Binding-site contacts:
Ligand atom O4 contacts residue GLY436 of chain 1.C at 3.7 Å.
Ligand atom O4P contacts residue THR348 of chain 1.C at 2.6 Å (h-bond).
Ligand atom O6P contacts residue SER353 of chain 1.C at 3.7 Å.
Ligand atom O5P contacts residue SER435 of chain 1.C at 2.8 Å (h-bond).
Ligand atom O3 contacts residue GLY430 of chain 1.C at 3.1 Å.
Ligand atom P2 contacts residue THR348 of chain 1.C at 3.5 Å.
Ligand atom C3 contacts residue ARG432 of chain 1.C at 3.3 Å.
Ligand atom P2 contacts residue THR349 of chain 1.C at 3.7 Å.
Ligand atom C6 contacts residue LEU347 of chain 1.C at 3.6 Å (hydrophobic).
Ligand atom P2 contacts residue SER353 of chain 1.C at 3.6 Å.
Ligand atom O1 contacts residue GLY434 of chain 1.C at 3.7 Å.
Ligand atom O5 contacts residue LEU347 of chain 1.C at 3.7 Å.
Ligand atom O1P contacts residue TRP398 of chain 1.C at 2.8 Å (h-bond).
Ligand atom O5P contacts residue THR350 of chain 1.C at 2.7 Å (h-bond).
Ligand atom O6P contacts residue SER435 of chain 1.C at 3.0 Å (h-bond).
Ligand atom C5 contacts residue GLY434 of chain 1.C at 3.5 Å.
Ligand atom O6 contacts residue THR348 of chain 1.C at 3.6 Å.
Ligand atom O2 contacts residue GLY430 of chain 1.C at 3.5 Å (h-bond).
Ligand atom O3 contacts residue TRP398 of chain 1.C at 3.7 Å.
Ligand atom O4P contacts residue SER353 of chain 1.C at 2.6 Å (h-bond).
Ligand atom O5P contacts residue THR348 of chain 1.C at 3.6 Å (h-bond).
Ligand atom O2P contacts residue ARG405 of chain 1.C at 2.7 Å (salt-bridge).
Ligand atom O6 contacts residue THR349 of chain 1.C at 3.1 Å (h-bond).
Ligand atom O4 contacts residue GLY434 of chain 1.C at 2.6 Å (h-bond).
Ligand atom O1P contacts residue ARG405 of chain 1.C at 2.7 Å (salt-bridge).
Ligand atom O4 contacts residue THR438 of chain 1.C at 3.5 Å (h-bond).
Ligand atom O3P contacts residue GLY434 of chain 1.C at 2.8 Å (h-bond).
Ligand atom C6 contacts residue SER353 of chain 1.C at 3.7 Å.
Ligand atom P1 contacts residue ARG405 of chain 1.C at 3.6 Å.
Ligand atom O5P contacts residue THR349 of chain 1.C at 3.3 Å (h-bond).
Ligand atom O3P contacts residue PRO433 of chain 1.C at 3.6 Å.
Ligand atom O4 contacts residue TYR437 of chain 1.C at 2.9 Å (h-bond).
Ligand atom O3 contacts residue ARG432 of chain 1.C at 2.7 Å (salt-bridge).
Ligand atom C6 contacts residue THR438 of chain 1.C at 3.4 Å.
Ligand atom P2 contacts residue SER435 of chain 1.C at 3.4 Å.
Ligand atom O6P contacts residue GLY436 of chain 1.C at 2.9 Å (h-bond).
Ligand atom O2P contacts residue THR349 of chain 1.C at 3.8 Å.
Ligand atom O2 contacts residue LEU347 of chain 1.C at 3.5 Å.
Ligand atom C3 contacts residue GLY434 of chain 1.C at 3.5 Å.
Ligand atom C4 contacts residue GLY434 of chain 1.C at 3.3 Å.

A protein and the small-molecule ligand that binds it are described below.
Small molecule (SMILES): O=P(O)(O)OC[C@H]1O[C@](O)(COP(=O)(O)O)[C@@H](O)[C@@H]1O

Sequence of chain 1.C:
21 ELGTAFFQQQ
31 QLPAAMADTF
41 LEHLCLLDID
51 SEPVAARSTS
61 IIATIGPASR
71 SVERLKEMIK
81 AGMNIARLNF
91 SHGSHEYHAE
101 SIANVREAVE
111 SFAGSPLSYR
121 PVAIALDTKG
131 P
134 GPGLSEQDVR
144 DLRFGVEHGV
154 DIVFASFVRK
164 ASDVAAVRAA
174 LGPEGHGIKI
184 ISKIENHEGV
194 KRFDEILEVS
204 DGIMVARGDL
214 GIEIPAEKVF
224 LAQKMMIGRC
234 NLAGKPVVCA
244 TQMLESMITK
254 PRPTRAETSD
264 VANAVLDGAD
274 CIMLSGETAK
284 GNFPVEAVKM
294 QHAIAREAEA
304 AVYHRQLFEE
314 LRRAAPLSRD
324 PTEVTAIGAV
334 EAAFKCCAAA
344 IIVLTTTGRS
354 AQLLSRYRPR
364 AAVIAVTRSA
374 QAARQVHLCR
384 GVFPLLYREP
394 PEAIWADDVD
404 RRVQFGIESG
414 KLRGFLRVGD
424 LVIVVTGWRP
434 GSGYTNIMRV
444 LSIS